Sequence of chain 1.A:
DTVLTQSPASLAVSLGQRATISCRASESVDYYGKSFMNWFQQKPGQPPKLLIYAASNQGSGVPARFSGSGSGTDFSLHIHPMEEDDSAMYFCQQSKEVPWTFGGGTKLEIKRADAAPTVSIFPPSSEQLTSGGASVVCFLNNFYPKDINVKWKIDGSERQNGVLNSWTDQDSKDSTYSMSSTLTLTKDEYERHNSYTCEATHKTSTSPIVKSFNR

Binding-site contacts:
Ligand atom CZ3 contacts residue THR108 of chain 1.B at 3.6 Å.
Ligand atom CD1 contacts residue TYR31 of chain 1.A at 3.4 Å (hydrophobic).
Ligand atom CE3 contacts residue THR108 of chain 1.B at 3.3 Å.
Ligand atom CB contacts residue TYR59 of chain 1.B at 3.1 Å (hydrophobic).
Ligand atom CG contacts residue SER95 of chain 1.A at 2.9 Å.
Ligand atom CZ2 contacts residue GLY107 of chain 1.B at 3.5 Å.
Ligand atom CA contacts residue THR108 of chain 1.B at 3.5 Å.
Ligand atom O contacts residue TYR59 of chain 1.B at 3.4 Å.
Ligand atom CZ contacts residue VAL98 of chain 1.A at 3.5 Å (hydrophobic).
Ligand atom O contacts residue TYR110 of chain 1.B at 2.9 Å (h-bond).
Ligand atom O contacts residue TYR110 of chain 1.B at 3.3 Å.
Ligand atom CZ2 contacts residue LYS34 of chain 1.A at 3.5 Å.
Ligand atom CA contacts residue TYR50 of chain 1.B at 3.2 Å (hydrophobic).
Ligand atom O contacts residue GLY107 of chain 1.B at 3.3 Å.
Ligand atom O contacts residue PHE36 of chain 1.A at 3.6 Å.
Ligand atom NH2 contacts residue TYR59 of chain 1.B at 3.1 Å (h-bond).
Ligand atom O contacts residue THR108 of chain 1.B at 2.9 Å (h-bond).
Ligand atom CG contacts residue TYR59 of chain 1.B at 3.5 Å (hydrophobic).
Ligand atom CG contacts residue TYR31 of chain 1.A at 3.5 Å (hydrophobic).
Ligand atom CD contacts residue SER95 of chain 1.A at 3.1 Å.
Ligand atom N contacts residue THR108 of chain 1.B at 3.0 Å (h-bond).
Ligand atom O contacts residue TYR31 of chain 1.A at 2.7 Å (h-bond).
Ligand atom N contacts residue TYR32 of chain 1.A at 3.0 Å.
Ligand atom CH2 contacts residue ASP106 of chain 1.B at 3.5 Å.
Ligand atom CZ3 contacts residue ARG104 of chain 1.B at 3.4 Å.
Ligand atom N contacts residue TYR31 of chain 1.A at 2.7 Å (h-bond).
Ligand atom CB contacts residue SER95 of chain 1.A at 3.1 Å.
Ligand atom CA contacts residue TYR31 of chain 1.A at 3.3 Å (hydrophobic).
Ligand atom CH2 contacts residue GLY107 of chain 1.B at 3.4 Å.
Ligand atom N contacts residue ASP106 of chain 1.B at 3.0 Å (salt-bridge).
Ligand atom NH1 contacts residue LYS96 of chain 1.A at 2.9 Å (salt-bridge).
Ligand atom CZ3 contacts residue TYR109 of chain 1.B at 3.5 Å (hydrophobic).
Ligand atom CG contacts residue TRP100 of chain 1.A at 3.4 Å (hydrophobic).
Ligand atom C contacts residue TYR31 of chain 1.A at 3.2 Å (hydrophobic).
Ligand atom N contacts residue TYR50 of chain 1.B at 3.4 Å (h-bond).
Ligand atom CH2 contacts residue LYS34 of chain 1.A at 3.5 Å.
Ligand atom CZ3 contacts residue LYS34 of chain 1.A at 3.5 Å.
Ligand atom CD2 contacts residue TYR31 of chain 1.A at 3.6 Å (hydrophobic).
Ligand atom CB contacts residue THR108 of chain 1.B at 3.5 Å.
Ligand atom CB contacts residue ASP106 of chain 1.B at 3.5 Å.

Sequence of chain 1.B:
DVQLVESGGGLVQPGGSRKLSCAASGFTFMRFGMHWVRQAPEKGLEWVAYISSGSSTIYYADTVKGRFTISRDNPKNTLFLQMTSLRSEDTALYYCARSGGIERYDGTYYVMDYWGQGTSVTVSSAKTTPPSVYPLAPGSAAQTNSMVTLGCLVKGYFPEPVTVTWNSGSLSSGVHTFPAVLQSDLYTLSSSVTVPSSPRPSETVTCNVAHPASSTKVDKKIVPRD

A small-molecule ligand and the protein it binds are described below.
Small molecule (SMILES): CSCC[C@H](N)C(=O)N[C@@H](CO)C(=O)N[C@@H](CC(C)C)C(=O)N1CCC[C@H]1C(=O)NCC(=O)N[C@@H](CCCN=C(N)N)C(=O)N[C@@H](CC1=c2ccccc2=NC1)C(=O)N[C@@H](CCCCN)C(=O)N1CCC[C@H]1C(=O)N[C@@H](C)C(=O)O